This protein binds this small molecule.
Small molecule (SMILES): CCN(CC)CCNC(=O)CSc1nc(N)c2c3c(sc2n1)CCCC3

Sequence of chain 4.A:
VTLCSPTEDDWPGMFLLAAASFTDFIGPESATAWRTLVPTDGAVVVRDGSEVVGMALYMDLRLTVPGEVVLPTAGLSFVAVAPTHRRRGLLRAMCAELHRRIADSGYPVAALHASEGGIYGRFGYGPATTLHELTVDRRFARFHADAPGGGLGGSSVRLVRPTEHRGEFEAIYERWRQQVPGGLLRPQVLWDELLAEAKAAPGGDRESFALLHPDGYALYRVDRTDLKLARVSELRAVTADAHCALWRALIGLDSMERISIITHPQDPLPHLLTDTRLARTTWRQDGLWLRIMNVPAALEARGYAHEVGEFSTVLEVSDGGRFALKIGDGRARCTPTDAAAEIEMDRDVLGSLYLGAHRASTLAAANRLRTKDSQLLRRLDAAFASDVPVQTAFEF

Binding-site contacts:
Ligand atom N01 contacts residue SER103 of chain 4.A at 2.7 Å (h-bond).
Ligand atom C24 contacts residue TRP56 of chain 4.A at 4.0 Å (hydrophobic).
Ligand atom O16 contacts residue GLU421 of chain 4.A at 3.5 Å.
Ligand atom N03 contacts residue TRP56 of chain 4.A at 3.7 Å.
Ligand atom C09 contacts residue GLU421 of chain 4.A at 3.5 Å.
Ligand atom N01 contacts residue MET85 of chain 4.A at 3.7 Å.
Ligand atom C07 contacts residue GLU421 of chain 4.A at 3.9 Å.
Ligand atom N01 contacts residue PHE422 of chain 4.A at 2.9 Å (h-bond).
Ligand atom C21 contacts residue PHE104 of chain 4.A at 3.4 Å (hydrophobic).
Ligand atom C02 contacts residue SER103 of chain 4.A at 3.9 Å.
Ligand atom C06 contacts residue TRP56 of chain 4.A at 3.7 Å (hydrophobic).
Ligand atom C18 contacts residue TRP56 of chain 4.A at 3.6 Å (hydrophobic).
Ligand atom C21 contacts residue TRP56 of chain 4.A at 3.6 Å (hydrophobic).
Ligand atom C02 contacts residue TRP56 of chain 4.A at 3.6 Å (hydrophobic).
Ligand atom C02 contacts residue PHE422 of chain 4.A at 3.9 Å (hydrophobic).
Ligand atom N03 contacts residue PHE422 of chain 4.A at 4.0 Å.
Ligand atom N17 contacts residue TRP56 of chain 4.A at 3.7 Å.
Ligand atom C25 contacts residue PHE104 of chain 4.A at 3.8 Å (hydrophobic).
Ligand atom C04 contacts residue TRP56 of chain 4.A at 3.7 Å (hydrophobic).
Ligand atom C22 contacts residue PHE104 of chain 4.A at 3.5 Å (hydrophobic).
Ligand atom C25 contacts residue SER103 of chain 4.A at 3.8 Å.
Ligand atom N11 contacts residue ASP46 of chain 4.A at 3.7 Å.
Ligand atom C12 contacts residue ASP46 of chain 4.A at 4.0 Å.
Ligand atom C15 contacts residue ASP46 of chain 4.A at 3.4 Å.
Ligand atom C10 contacts residue PHE422 of chain 4.A at 3.8 Å (hydrophobic).
Ligand atom S26 contacts residue PHE104 of chain 4.A at 3.8 Å.
Ligand atom C12 contacts residue PHE44 of chain 4.A at 3.6 Å (hydrophobic).
Ligand atom S26 contacts residue ALA53 of chain 4.A at 3.8 Å.
Ligand atom C24 contacts residue LEU83 of chain 4.A at 3.9 Å (hydrophobic).
Ligand atom C13 contacts residue PHE44 of chain 4.A at 3.7 Å (hydrophobic).
Ligand atom N08 contacts residue PHE422 of chain 4.A at 3.6 Å.
Ligand atom C09 contacts residue PHE422 of chain 4.A at 3.6 Å (hydrophobic).
Ligand atom C20 contacts residue TRP56 of chain 4.A at 3.5 Å (hydrophobic).
Ligand atom C24 contacts residue VAL60 of chain 4.A at 3.8 Å (hydrophobic).
Ligand atom C20 contacts residue PHE104 of chain 4.A at 3.5 Å (hydrophobic).
Ligand atom S26 contacts residue TRP56 of chain 4.A at 3.9 Å.
Ligand atom C19 contacts residue TRP56 of chain 4.A at 3.6 Å (hydrophobic).
Ligand atom N01 contacts residue TRP56 of chain 4.A at 3.6 Å.
Ligand atom C06 contacts residue GLU421 of chain 4.A at 3.8 Å.
Ligand atom C23 contacts residue LEU83 of chain 4.A at 3.8 Å (hydrophobic).